The protein below binds the small molecule below.
Small molecule (SMILES): CCO/N=C/c1ccc(OCC[C@@H](C)CCN2CCN(c3ccncc3)C2=O)cc1

Sequence of chain 18.A:
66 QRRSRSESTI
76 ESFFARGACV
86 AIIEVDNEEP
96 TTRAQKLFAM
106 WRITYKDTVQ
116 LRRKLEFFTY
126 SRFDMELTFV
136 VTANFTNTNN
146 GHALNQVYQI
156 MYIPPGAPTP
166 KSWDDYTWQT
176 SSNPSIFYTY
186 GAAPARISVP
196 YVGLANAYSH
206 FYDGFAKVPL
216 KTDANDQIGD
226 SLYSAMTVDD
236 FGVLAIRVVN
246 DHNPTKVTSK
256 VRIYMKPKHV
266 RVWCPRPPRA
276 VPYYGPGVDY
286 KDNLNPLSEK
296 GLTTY

Binding-site contacts:
Ligand atom CAK contacts residue TYR157 of chain 18.A at 3.6 Å (hydrophobic).
Ligand atom NBD contacts residue TYR110 of chain 18.A at 3.4 Å.
Ligand atom CAM contacts residue TYR157 of chain 18.A at 3.8 Å (hydrophobic).
Ligand atom CAE contacts residue SER204 of chain 18.A at 3.4 Å.
Ligand atom CAA contacts residue PRO179 of chain 18.A at 3.3 Å (hydrophobic).
Ligand atom OAV contacts residue ILE192 of chain 18.A at 3.1 Å.
Ligand atom CAB contacts residue TYR203 of chain 18.A at 3.6 Å (hydrophobic).
Ligand atom CAA contacts residue ILE155 of chain 18.A at 3.8 Å (hydrophobic).
Ligand atom CAX contacts residue TYR110 of chain 18.A at 3.6 Å (hydrophobic).
Ligand atom CAX contacts residue PHE236 of chain 18.A at 3.3 Å (hydrophobic).
Ligand atom NAT contacts residue ILE192 of chain 18.A at 3.8 Å.
Ligand atom NAT contacts residue TYR157 of chain 18.A at 3.4 Å.
Ligand atom CAA contacts residue ILE181 of chain 18.A at 3.8 Å (hydrophobic).
Ligand atom CAG contacts residue TYR110 of chain 18.A at 3.7 Å (hydrophobic).
Ligand atom CAY contacts residue VAL194 of chain 18.A at 3.8 Å (hydrophobic).
Ligand atom OAC contacts residue PHE236 of chain 18.A at 3.5 Å.
Ligand atom CAS contacts residue TYR203 of chain 18.A at 3.7 Å (hydrophobic).
Ligand atom CAI contacts residue TYR157 of chain 18.A at 3.6 Å (hydrophobic).
Ligand atom OAC contacts residue THR109 of chain 18.A at 3.8 Å.
Ligand atom CAO contacts residue PHE236 of chain 18.A at 3.7 Å (hydrophobic).
Ligand atom CBA contacts residue TYR110 of chain 18.A at 3.4 Å (hydrophobic).
Ligand atom NAU contacts residue LYS111 of chain 18.A at 3.5 Å (salt-bridge).
Ligand atom CAN contacts residue ILE108 of chain 18.A at 3.7 Å (hydrophobic).
Ligand atom CAJ contacts residue VAL194 of chain 18.A at 3.6 Å (hydrophobic).
Ligand atom CAA contacts residue SER180 of chain 18.A at 3.6 Å.
Ligand atom NBD contacts residue PHE236 of chain 18.A at 3.6 Å.
Ligand atom CAF contacts residue LYS111 of chain 18.A at 3.6 Å.
Ligand atom CAL contacts residue MET130 of chain 18.A at 3.2 Å (hydrophobic).
Ligand atom CAH contacts residue TYR110 of chain 18.A at 3.6 Å (hydrophobic).
Ligand atom CAJ contacts residue LEU132 of chain 18.A at 3.3 Å (hydrophobic).
Ligand atom OAC contacts residue TYR110 of chain 18.A at 3.6 Å.
Ligand atom CAE contacts residue TYR110 of chain 18.A at 3.8 Å (hydrophobic).
Ligand atom CBB contacts residue MET130 of chain 18.A at 3.7 Å (hydrophobic).
Ligand atom NBC contacts residue PHE236 of chain 18.A at 3.7 Å.
Ligand atom CAR contacts residue TYR203 of chain 18.A at 3.7 Å (hydrophobic).
Ligand atom CAZ contacts residue VAL194 of chain 18.A at 3.9 Å (hydrophobic).
Ligand atom CAQ contacts residue PHE236 of chain 18.A at 3.5 Å (hydrophobic).
Ligand atom CAD contacts residue ILE192 of chain 18.A at 3.4 Å (hydrophobic).
Ligand atom CAL contacts residue VAL194 of chain 18.A at 3.8 Å (hydrophobic).
Ligand atom CAL contacts residue LEU132 of chain 18.A at 3.9 Å (hydrophobic).

Sequence of chain 18.C:
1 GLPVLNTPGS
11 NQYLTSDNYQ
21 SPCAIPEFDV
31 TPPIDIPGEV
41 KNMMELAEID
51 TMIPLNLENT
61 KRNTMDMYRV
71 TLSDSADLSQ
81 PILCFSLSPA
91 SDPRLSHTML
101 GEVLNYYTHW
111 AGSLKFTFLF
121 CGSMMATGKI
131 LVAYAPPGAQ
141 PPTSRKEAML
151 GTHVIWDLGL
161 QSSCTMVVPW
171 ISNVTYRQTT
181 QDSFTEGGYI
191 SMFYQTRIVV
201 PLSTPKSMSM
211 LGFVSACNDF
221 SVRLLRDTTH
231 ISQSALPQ